A protein and the small-molecule ligand that binds it are described below.
Small molecule (SMILES): O=P(O)(O)OC[C@@H](O)[C@@H](O)c1cnc[nH]1

Binding-site contacts:
Ligand atom C5 contacts residue MET113 of chain 14.A at 3.5 Å (hydrophobic).
Ligand atom C6 contacts residue HIS183 of chain 14.A at 3.5 Å.
Ligand atom N2 contacts residue HIS80 of chain 4.A at 2.9 Å (h-bond).
Ligand atom C3 contacts residue GLU27 of chain 4.A at 3.6 Å.
Ligand atom C2 contacts residue GLU27 of chain 4.A at 3.5 Å.
Ligand atom N2 contacts residue MET113 of chain 14.A at 3.6 Å.
Ligand atom N1 contacts residue MET113 of chain 14.A at 3.5 Å.
Ligand atom O3 contacts residue GLU186 of chain 14.A at 2.7 Å (salt-bridge).
Ligand atom OP5 contacts residue ARG105 of chain 23.A at 3.1 Å (salt-bridge).
Ligand atom C3 contacts residue MN1 of chain 14.D at 3.0 Å.
Ligand atom C6 contacts residue MET113 of chain 14.A at 3.5 Å (hydrophobic).
Ligand atom O2 contacts residue GLU27 of chain 4.A at 3.1 Å (salt-bridge).
Ligand atom C6 contacts residue MN1 of chain 4.C at 3.0 Å.
Ligand atom C6 contacts residue HIS182 of chain 14.A at 3.6 Å.
Ligand atom N1 contacts residue MN1 of chain 4.C at 2.2 Å.
Ligand atom C4 contacts residue MET113 of chain 14.A at 3.6 Å (hydrophobic).
Ligand atom O3 contacts residue HIS80 of chain 4.A at 3.3 Å (h-bond).
Ligand atom N2 contacts residue GLU186 of chain 14.A at 3.1 Å (salt-bridge).
Ligand atom C5 contacts residue GLU83 of chain 4.A at 3.4 Å.
Ligand atom O3 contacts residue HIS53 of chain 14.A at 3.4 Å (h-bond).
Ligand atom OP1 contacts residue LYS190 of chain 14.A at 3.7 Å.
Ligand atom N1 contacts residue HIS183 of chain 14.A at 3.3 Å (h-bond).
Ligand atom N2 contacts residue MN1 of chain 14.D at 2.1 Å.
Ligand atom C5 contacts residue MN1 of chain 4.C at 3.3 Å.
Ligand atom C4 contacts residue HIS80 of chain 4.A at 3.2 Å.
Ligand atom P contacts residue ARG105 of chain 23.A at 3.6 Å.
Ligand atom P contacts residue LYS190 of chain 14.A at 3.5 Å.
Ligand atom C3 contacts residue HIS80 of chain 4.A at 3.2 Å.
Ligand atom N1 contacts residue HIS79 of chain 4.A at 3.2 Å (h-bond).
Ligand atom C4 contacts residue MN1 of chain 14.D at 2.8 Å.
Ligand atom N1 contacts residue GLU83 of chain 4.A at 3.1 Å (salt-bridge).
Ligand atom C1 contacts residue GLU27 of chain 4.A at 3.1 Å.
Ligand atom C6 contacts residue HIS79 of chain 4.A at 3.0 Å.
Ligand atom OP5 contacts residue LYS190 of chain 14.A at 2.8 Å (salt-bridge).
Ligand atom N2 contacts residue HIS182 of chain 14.A at 3.2 Å (h-bond).
Ligand atom C6 contacts residue MN1 of chain 14.D at 3.4 Å.
Ligand atom O3 contacts residue MN1 of chain 14.D at 2.5 Å.
Ligand atom OP6 contacts residue ARG105 of chain 23.A at 3.3 Å (salt-bridge).
Ligand atom OP6 contacts residue ARG127 of chain 23.A at 3.1 Å (salt-bridge).
Ligand atom OP6 contacts residue LYS190 of chain 14.A at 3.4 Å (salt-bridge).

Sequence of chain 23.A:
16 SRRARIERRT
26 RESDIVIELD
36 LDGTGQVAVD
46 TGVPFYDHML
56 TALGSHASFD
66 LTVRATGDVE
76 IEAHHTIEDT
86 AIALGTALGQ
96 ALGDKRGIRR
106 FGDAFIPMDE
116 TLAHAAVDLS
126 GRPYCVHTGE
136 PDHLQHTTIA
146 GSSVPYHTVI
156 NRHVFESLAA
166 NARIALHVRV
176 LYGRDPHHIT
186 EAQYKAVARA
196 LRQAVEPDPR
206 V

Sequence of chain 14.A:
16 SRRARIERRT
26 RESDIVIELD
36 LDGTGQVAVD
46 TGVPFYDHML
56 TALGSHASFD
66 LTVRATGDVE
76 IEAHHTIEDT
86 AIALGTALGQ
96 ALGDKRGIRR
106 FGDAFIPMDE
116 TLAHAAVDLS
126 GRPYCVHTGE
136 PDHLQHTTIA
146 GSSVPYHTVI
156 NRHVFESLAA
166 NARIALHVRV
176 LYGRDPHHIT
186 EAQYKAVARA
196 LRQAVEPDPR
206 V

Sequence of chain 4.A:
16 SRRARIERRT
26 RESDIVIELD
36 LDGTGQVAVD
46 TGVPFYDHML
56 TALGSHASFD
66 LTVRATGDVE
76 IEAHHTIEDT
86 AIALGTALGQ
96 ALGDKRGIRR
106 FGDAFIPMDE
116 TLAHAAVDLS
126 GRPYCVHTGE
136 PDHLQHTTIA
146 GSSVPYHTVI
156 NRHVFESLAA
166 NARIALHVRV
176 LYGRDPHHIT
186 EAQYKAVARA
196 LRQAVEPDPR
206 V